This small molecule binds to this protein.
Small molecule (SMILES): CC(C)c1nc2ccc(OCc3ccc4ccccc4n3)cc2n1-c1ccccc1

Binding-site contacts:
Ligand atom C12 contacts residue TYR249 of chain 1.B at 3.5 Å (hydrophobic).
Ligand atom C6 contacts residue TYR249 of chain 1.B at 3.2 Å (hydrophobic).
Ligand atom N8 contacts residue TYR249 of chain 1.B at 2.5 Å (h-bond).
Ligand atom C13 contacts residue TYR249 of chain 1.B at 3.6 Å (hydrophobic).
Ligand atom C13 contacts residue VAL278 of chain 1.B at 3.8 Å (hydrophobic).
Ligand atom C30 contacts residue LEU231 of chain 1.B at 3.6 Å (hydrophobic).
Ligand atom N21 contacts residue PHE285 of chain 1.B at 3.3 Å.
Ligand atom C17 contacts residue PHE285 of chain 1.B at 3.0 Å (hydrophobic).
Ligand atom C14 contacts residue PRO268 of chain 1.B at 3.4 Å (hydrophobic).
Ligand atom C10 contacts residue GLY281 of chain 1.B at 3.2 Å.
Ligand atom C13 contacts residue MET269 of chain 1.B at 3.8 Å (hydrophobic).
Ligand atom C16 contacts residue PRO268 of chain 1.B at 3.8 Å (hydrophobic).
Ligand atom C7 contacts residue TYR249 of chain 1.B at 3.3 Å (hydrophobic).
Ligand atom C1 contacts residue PHE285 of chain 1.B at 3.2 Å (hydrophobic).
Ligand atom C20 contacts residue PHE285 of chain 1.B at 3.8 Å (hydrophobic).
Ligand atom C23 contacts residue GLN282 of chain 1.B at 3.2 Å.
Ligand atom C2 contacts residue MET269 of chain 1.B at 3.6 Å (hydrophobic).
Ligand atom C11 contacts residue MET269 of chain 1.B at 3.8 Å (hydrophobic).
Ligand atom C3 contacts residue PHE285 of chain 1.B at 3.6 Å (hydrophobic).
Ligand atom C15 contacts residue GLU277 of chain 1.B at 3.5 Å.
Ligand atom O5 contacts residue MET269 of chain 1.B at 3.6 Å.
Ligand atom C9 contacts residue GLY281 of chain 1.B at 3.5 Å.
Ligand atom C1 contacts residue MET269 of chain 1.B at 3.1 Å (hydrophobic).
Ligand atom C3 contacts residue GLN282 of chain 1.B at 3.8 Å.
Ligand atom C24 contacts residue GLN282 of chain 1.B at 3.0 Å.
Ligand atom C25 contacts residue GLN282 of chain 1.B at 3.4 Å.
Ligand atom C23 contacts residue ILE248 of chain 1.B at 3.6 Å (hydrophobic).
Ligand atom C15 contacts residue PRO268 of chain 1.B at 3.3 Å (hydrophobic).
Ligand atom C26 contacts residue GLN282 of chain 1.B at 3.8 Å.
Ligand atom C18 contacts residue PHE285 of chain 1.B at 3.5 Å (hydrophobic).
Ligand atom C14 contacts residue LYS274 of chain 1.B at 3.6 Å.
Ligand atom C27 contacts residue PHE285 of chain 1.B at 3.7 Å (hydrophobic).
Ligand atom C4 contacts residue PHE285 of chain 1.B at 3.2 Å (hydrophobic).
Ligand atom C2 contacts residue PHE285 of chain 1.B at 3.5 Å (hydrophobic).
Ligand atom C26 contacts residue VAL234 of chain 1.B at 3.6 Å (hydrophobic).
Ligand atom C14 contacts residue VAL278 of chain 1.B at 3.8 Å (hydrophobic).
Ligand atom C6 contacts residue GLY281 of chain 1.B at 3.6 Å.
Ligand atom C4 contacts residue MET269 of chain 1.B at 3.8 Å (hydrophobic).
Ligand atom C12 contacts residue MET269 of chain 1.B at 3.8 Å (hydrophobic).
Ligand atom C7 contacts residue GLY281 of chain 1.B at 3.4 Å.

Sequence of chain 1.B:
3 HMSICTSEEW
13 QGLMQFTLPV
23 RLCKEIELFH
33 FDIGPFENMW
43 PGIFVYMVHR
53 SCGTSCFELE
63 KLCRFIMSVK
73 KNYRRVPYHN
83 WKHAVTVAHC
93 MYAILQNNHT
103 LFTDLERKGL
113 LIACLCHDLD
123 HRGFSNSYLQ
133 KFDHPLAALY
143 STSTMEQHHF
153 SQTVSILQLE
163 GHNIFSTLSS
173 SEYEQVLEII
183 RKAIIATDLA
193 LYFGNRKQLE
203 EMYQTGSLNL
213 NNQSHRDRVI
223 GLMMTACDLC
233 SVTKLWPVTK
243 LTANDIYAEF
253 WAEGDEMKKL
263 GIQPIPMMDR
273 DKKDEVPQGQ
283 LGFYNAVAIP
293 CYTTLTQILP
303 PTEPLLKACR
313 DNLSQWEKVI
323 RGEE